Sequence of chain 1.B:
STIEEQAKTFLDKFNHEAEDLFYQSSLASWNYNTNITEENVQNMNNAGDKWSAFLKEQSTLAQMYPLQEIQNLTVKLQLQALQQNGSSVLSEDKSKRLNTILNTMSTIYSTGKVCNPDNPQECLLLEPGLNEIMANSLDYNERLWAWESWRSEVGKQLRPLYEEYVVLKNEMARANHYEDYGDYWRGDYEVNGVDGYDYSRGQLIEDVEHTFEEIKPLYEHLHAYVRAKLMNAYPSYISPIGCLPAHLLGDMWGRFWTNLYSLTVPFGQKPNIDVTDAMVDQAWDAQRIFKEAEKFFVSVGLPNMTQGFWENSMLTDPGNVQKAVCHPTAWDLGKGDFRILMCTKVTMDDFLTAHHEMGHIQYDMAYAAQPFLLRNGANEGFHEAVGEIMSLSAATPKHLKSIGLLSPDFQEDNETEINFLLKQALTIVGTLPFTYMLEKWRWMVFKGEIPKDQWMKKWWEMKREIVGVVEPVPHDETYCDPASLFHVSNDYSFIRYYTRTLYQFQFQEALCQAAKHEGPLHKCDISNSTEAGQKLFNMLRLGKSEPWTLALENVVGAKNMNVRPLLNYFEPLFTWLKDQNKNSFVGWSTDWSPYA

The small molecule below binds the protein below.
Small molecule (SMILES): CC(=O)N[C@H]1[C@H](O[C@H]2[C@H](O)[C@@H](NC(C)=O)CO[C@@H]2CO)O[C@H](CO)[C@@H](O)[C@@H]1O

Binding-site contacts:
Ligand atom C4 contacts residue ASN72 of chain 1.B at 4.2 Å.
Ligand atom C2 contacts residue ASN72 of chain 1.B at 2.5 Å.
Ligand atom C6 contacts residue LYS8 of chain 1.B at 4.3 Å.
Ligand atom N2 contacts residue ASN72 of chain 1.B at 2.9 Å (h-bond).
Ligand atom O5 contacts residue ASN72 of chain 1.B at 2.3 Å (h-bond).
Ligand atom C8 contacts residue LEU73 of chain 1.B at 4.3 Å (hydrophobic).
Ligand atom C8 contacts residue ASN72 of chain 1.B at 4.0 Å.
Ligand atom O7 contacts residue ASN72 of chain 1.B at 3.1 Å (h-bond).
Ligand atom C3 contacts residue ASN72 of chain 1.B at 3.8 Å.
Ligand atom C1 contacts residue LYS8 of chain 1.B at 4.4 Å.
Ligand atom C5 contacts residue ASN72 of chain 1.B at 3.6 Å.
Ligand atom C7 contacts residue ASN72 of chain 1.B at 3.2 Å.
Ligand atom O5 contacts residue LYS8 of chain 1.B at 3.6 Å.
Ligand atom C1 contacts residue ASN72 of chain 1.B at 1.4 Å.